The small molecule below binds the protein below.
Small molecule (SMILES): CC[C@@H](C[C@H]1COC(N)=N1)c1ccccc1

Sequence of chain 1.A:
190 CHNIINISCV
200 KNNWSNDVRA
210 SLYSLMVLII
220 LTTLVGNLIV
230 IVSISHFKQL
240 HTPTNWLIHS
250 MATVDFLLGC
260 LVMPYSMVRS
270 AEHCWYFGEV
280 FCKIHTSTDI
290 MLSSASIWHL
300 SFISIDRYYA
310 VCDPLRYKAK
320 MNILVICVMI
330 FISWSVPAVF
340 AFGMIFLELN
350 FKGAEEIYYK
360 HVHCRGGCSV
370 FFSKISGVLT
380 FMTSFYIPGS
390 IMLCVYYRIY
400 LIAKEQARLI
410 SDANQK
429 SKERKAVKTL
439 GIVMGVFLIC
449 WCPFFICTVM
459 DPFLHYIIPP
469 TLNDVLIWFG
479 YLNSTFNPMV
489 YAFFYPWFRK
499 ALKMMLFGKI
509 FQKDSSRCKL

Binding-site contacts:
Ligand atom C2 contacts residue PHE452 of chain 1.A at 4.1 Å (hydrophobic).
Ligand atom C13 contacts residue PHE371 of chain 1.A at 3.5 Å (hydrophobic).
Ligand atom C4 contacts residue ASP288 of chain 1.A at 3.5 Å.
Ligand atom C3 contacts residue ASP288 of chain 1.A at 3.1 Å.
Ligand atom O7 contacts residue TRP449 of chain 1.A at 3.6 Å.
Ligand atom N10 contacts residue ASP288 of chain 1.A at 2.8 Å (salt-bridge).
Ligand atom C11 contacts residue PHE452 of chain 1.A at 3.7 Å (hydrophobic).
Ligand atom C14 contacts residue THR379 of chain 1.A at 3.4 Å.
Ligand atom C8 contacts residue ASP288 of chain 1.A at 3.8 Å.
Ligand atom N9 contacts residue LEU257 of chain 1.A at 3.6 Å.
Ligand atom O7 contacts residue ILE475 of chain 1.A at 3.6 Å.
Ligand atom C3 contacts residue PHE452 of chain 1.A at 3.8 Å (hydrophobic).
Ligand atom C11 contacts residue ILE289 of chain 1.A at 4.1 Å (hydrophobic).
Ligand atom C16 contacts residue SER292 of chain 1.A at 3.8 Å.
Ligand atom C16 contacts residue ILE289 of chain 1.A at 4.0 Å (hydrophobic).
Ligand atom C8 contacts residue TRP449 of chain 1.A at 3.4 Å (hydrophobic).
Ligand atom C5 contacts residue ASP288 of chain 1.A at 2.9 Å.
Ligand atom C8 contacts residue SER292 of chain 1.A at 2.8 Å.
Ligand atom N9 contacts residue SER292 of chain 1.A at 2.5 Å (h-bond).
Ligand atom O7 contacts residue TYR479 of chain 1.A at 3.7 Å.
Ligand atom C2 contacts residue ASP288 of chain 1.A at 3.5 Å.
Ligand atom C6 contacts residue ILE475 of chain 1.A at 3.6 Å (hydrophobic).
Ligand atom N10 contacts residue TRP449 of chain 1.A at 4.0 Å.
Ligand atom C15 contacts residue PHE453 of chain 1.A at 3.8 Å (hydrophobic).
Ligand atom C2 contacts residue VAL369 of chain 1.A at 4.1 Å (hydrophobic).
Ligand atom C12 contacts residue PHE452 of chain 1.A at 3.6 Å (hydrophobic).
Ligand atom N10 contacts residue SER292 of chain 1.A at 2.7 Å (h-bond).
Ligand atom C13 contacts residue THR379 of chain 1.A at 3.6 Å.
Ligand atom C1 contacts residue ASP288 of chain 1.A at 2.9 Å.
Ligand atom C4 contacts residue PHE452 of chain 1.A at 3.1 Å (hydrophobic).
Ligand atom C12 contacts residue PHE371 of chain 1.A at 3.8 Å (hydrophobic).
Ligand atom C13 contacts residue PHE453 of chain 1.A at 4.0 Å (hydrophobic).
Ligand atom O7 contacts residue GLY478 of chain 1.A at 3.7 Å.
Ligand atom C8 contacts residue TYR479 of chain 1.A at 3.7 Å (hydrophobic).
Ligand atom C14 contacts residue PHE453 of chain 1.A at 3.4 Å (hydrophobic).
Ligand atom N9 contacts residue TRP449 of chain 1.A at 3.2 Å.
Ligand atom N9 contacts residue TYR479 of chain 1.A at 3.7 Å.
Ligand atom C14 contacts residue SER383 of chain 1.A at 4.0 Å.
Ligand atom C15 contacts residue ILE289 of chain 1.A at 4.1 Å (hydrophobic).
Ligand atom C1 contacts residue VAL369 of chain 1.A at 3.8 Å (hydrophobic).